The protein below binds the small molecule below.
Small molecule (SMILES): CC(=O)N[C@H]1[C@H](O[C@H]2[C@H](O)[C@@H](NC(C)=O)CO[C@@H]2CO)O[C@H](CO)[C@@H](O[C@@H]2O[C@H](CO)[C@@H](O)[C@H](O)[C@@H]2O)[C@@H]1O

Sequence of chain 1.B:
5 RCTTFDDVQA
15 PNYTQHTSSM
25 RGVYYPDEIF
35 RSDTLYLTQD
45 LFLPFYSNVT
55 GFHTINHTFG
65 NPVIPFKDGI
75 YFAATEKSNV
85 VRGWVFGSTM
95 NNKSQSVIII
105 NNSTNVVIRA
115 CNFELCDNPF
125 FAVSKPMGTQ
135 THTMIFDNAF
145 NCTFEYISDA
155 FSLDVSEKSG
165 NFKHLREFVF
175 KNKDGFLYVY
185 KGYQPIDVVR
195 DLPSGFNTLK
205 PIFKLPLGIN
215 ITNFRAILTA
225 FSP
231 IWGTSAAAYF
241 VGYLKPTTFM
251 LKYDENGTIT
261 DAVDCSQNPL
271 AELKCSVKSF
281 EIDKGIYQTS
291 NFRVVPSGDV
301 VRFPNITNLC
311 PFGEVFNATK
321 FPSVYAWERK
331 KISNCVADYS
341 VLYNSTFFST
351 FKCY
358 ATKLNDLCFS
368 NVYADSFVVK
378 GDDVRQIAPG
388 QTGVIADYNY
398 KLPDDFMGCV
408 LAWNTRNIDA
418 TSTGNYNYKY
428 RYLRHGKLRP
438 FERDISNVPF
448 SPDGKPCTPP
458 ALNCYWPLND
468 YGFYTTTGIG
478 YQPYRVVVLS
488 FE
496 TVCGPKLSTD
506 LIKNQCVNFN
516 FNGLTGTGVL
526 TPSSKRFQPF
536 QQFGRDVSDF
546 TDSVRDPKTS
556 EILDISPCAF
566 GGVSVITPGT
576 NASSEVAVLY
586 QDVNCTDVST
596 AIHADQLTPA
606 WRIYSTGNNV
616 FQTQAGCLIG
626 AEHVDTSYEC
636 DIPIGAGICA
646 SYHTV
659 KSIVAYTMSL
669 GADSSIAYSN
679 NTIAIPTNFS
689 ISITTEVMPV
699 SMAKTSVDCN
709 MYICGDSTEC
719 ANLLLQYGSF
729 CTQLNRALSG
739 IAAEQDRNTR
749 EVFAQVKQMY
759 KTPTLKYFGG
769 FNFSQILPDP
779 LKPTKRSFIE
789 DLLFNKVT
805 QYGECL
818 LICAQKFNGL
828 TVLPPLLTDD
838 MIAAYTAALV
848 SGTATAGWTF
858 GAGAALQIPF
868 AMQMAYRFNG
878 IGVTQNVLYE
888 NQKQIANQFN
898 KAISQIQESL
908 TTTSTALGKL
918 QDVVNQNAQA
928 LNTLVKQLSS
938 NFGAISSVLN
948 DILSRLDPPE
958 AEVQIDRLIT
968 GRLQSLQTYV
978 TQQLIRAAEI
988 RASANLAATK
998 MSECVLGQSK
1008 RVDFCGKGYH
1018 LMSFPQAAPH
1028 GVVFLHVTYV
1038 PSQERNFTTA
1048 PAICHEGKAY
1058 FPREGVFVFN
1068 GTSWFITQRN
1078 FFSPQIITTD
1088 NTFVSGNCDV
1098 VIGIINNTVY

Binding-site contacts:
Ligand atom C4 contacts residue ASN686 of chain 1.B at 4.3 Å.
Ligand atom C3 contacts residue ASN686 of chain 1.B at 3.7 Å.
Ligand atom N2 contacts residue GLN1040 of chain 1.B at 4.3 Å.
Ligand atom C5 contacts residue GLN891 of chain 1.B at 4.3 Å.
Ligand atom C2 contacts residue GLN891 of chain 1.B at 4.1 Å.
Ligand atom C2 contacts residue ASN686 of chain 1.B at 2.4 Å.
Ligand atom O7 contacts residue GLN1040 of chain 1.B at 3.2 Å (h-bond).
Ligand atom O5 contacts residue ASN686 of chain 1.B at 2.5 Å (h-bond).
Ligand atom N2 contacts residue ASN686 of chain 1.B at 2.8 Å (h-bond).
Ligand atom C8 contacts residue ASN686 of chain 1.B at 4.4 Å.
Ligand atom C2 contacts residue GLN1040 of chain 1.B at 4.4 Å.
Ligand atom C8 contacts residue GLN1040 of chain 1.B at 4.5 Å.
Ligand atom O6 contacts residue PHE687 of chain 1.B at 4.4 Å.
Ligand atom O4 contacts residue GLN891 of chain 1.B at 3.6 Å.
Ligand atom C8 contacts residue GLN895 of chain 1.B at 3.7 Å.
Ligand atom C6 contacts residue GLN895 of chain 1.B at 3.3 Å.
Ligand atom O6 contacts residue GLN895 of chain 1.B at 3.2 Å (h-bond).
Ligand atom C1 contacts residue ASN686 of chain 1.B at 1.4 Å.
Ligand atom O7 contacts residue GLN891 of chain 1.B at 4.0 Å.
Ligand atom C7 contacts residue ASN686 of chain 1.B at 3.4 Å.
Ligand atom C5 contacts residue ASN686 of chain 1.B at 3.7 Å.
Ligand atom C7 contacts residue GLN1040 of chain 1.B at 3.8 Å.
Ligand atom O7 contacts residue ASN686 of chain 1.B at 3.7 Å.
Ligand atom C1 contacts residue GLN1040 of chain 1.B at 4.3 Å.